The protein below binds the small molecule below.
Small molecule (SMILES): CC(=O)N[C@@H]1[C@@H](O)[C@@H](O)[C@@H](CO)O[C@H]1O

Sequence of chain 1.B:
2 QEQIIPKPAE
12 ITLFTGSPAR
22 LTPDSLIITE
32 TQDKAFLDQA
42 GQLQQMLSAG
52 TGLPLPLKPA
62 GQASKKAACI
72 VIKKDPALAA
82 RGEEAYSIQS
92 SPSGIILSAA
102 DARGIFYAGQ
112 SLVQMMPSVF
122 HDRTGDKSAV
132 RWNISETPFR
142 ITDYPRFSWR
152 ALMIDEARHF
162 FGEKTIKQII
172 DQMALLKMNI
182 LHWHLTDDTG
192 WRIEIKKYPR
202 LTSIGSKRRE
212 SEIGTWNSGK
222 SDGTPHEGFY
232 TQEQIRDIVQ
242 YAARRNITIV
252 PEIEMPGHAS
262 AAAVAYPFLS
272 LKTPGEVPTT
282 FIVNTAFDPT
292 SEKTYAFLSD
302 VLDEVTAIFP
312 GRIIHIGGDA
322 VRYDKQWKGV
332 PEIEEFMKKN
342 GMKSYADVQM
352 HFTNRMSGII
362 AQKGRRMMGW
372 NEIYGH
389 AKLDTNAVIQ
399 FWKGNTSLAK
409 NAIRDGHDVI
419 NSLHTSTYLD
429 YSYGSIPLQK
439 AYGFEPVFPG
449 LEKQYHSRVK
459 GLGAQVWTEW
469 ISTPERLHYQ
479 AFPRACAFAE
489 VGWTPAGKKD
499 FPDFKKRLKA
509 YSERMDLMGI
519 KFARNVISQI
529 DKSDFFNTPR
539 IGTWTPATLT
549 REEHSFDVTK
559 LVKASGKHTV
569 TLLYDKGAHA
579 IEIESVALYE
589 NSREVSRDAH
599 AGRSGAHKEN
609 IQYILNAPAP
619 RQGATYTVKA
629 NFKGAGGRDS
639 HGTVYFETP

Binding-site contacts:
Ligand atom C6 contacts residue GLU467 of chain 1.B at 4.1 Å.
Ligand atom C5 contacts residue TRP465 of chain 1.B at 3.8 Å (hydrophobic).
Ligand atom C4 contacts residue TRP465 of chain 1.B at 3.6 Å (hydrophobic).
Ligand atom C8 contacts residue TRP400 of chain 1.B at 4.2 Å (hydrophobic).
Ligand atom C3 contacts residue ARG159 of chain 1.B at 4.0 Å.
Ligand atom C3 contacts residue TRP465 of chain 1.B at 3.7 Å (hydrophobic).
Ligand atom O4 contacts residue GLU467 of chain 1.B at 2.6 Å (salt-bridge).
Ligand atom C4 contacts residue GLU467 of chain 1.B at 3.5 Å.
Ligand atom O6 contacts residue TYR426 of chain 1.B at 4.2 Å.
Ligand atom C1 contacts residue TYR426 of chain 1.B at 4.4 Å (hydrophobic).
Ligand atom C6 contacts residue TRP217 of chain 1.B at 3.9 Å (hydrophobic).
Ligand atom C5 contacts residue GLU467 of chain 1.B at 4.4 Å.
Ligand atom C5 contacts residue TYR426 of chain 1.B at 4.3 Å (hydrophobic).
Ligand atom C6 contacts residue TRP465 of chain 1.B at 3.9 Å (hydrophobic).
Ligand atom N2 contacts residue HIS259 of chain 1.B at 4.5 Å.
Ligand atom C6 contacts residue ASP428 of chain 1.B at 3.2 Å.
Ligand atom O6 contacts residue TYR429 of chain 1.B at 3.8 Å.
Ligand atom C5 contacts residue ASP428 of chain 1.B at 4.5 Å.
Ligand atom C8 contacts residue TYR426 of chain 1.B at 4.0 Å (hydrophobic).
Ligand atom C7 contacts residue ASP320 of chain 1.B at 4.3 Å.
Ligand atom O3 contacts residue ARG159 of chain 1.B at 3.0 Å (salt-bridge).
Ligand atom C8 contacts residue TRP371 of chain 1.B at 3.8 Å (hydrophobic).
Ligand atom O3 contacts residue HIS259 of chain 1.B at 3.9 Å.
Ligand atom O6 contacts residue TRP465 of chain 1.B at 4.1 Å.
Ligand atom N2 contacts residue ASP320 of chain 1.B at 3.8 Å.
Ligand atom O6 contacts residue ASP428 of chain 1.B at 2.7 Å (salt-bridge).
Ligand atom O6 contacts residue TRP217 of chain 1.B at 4.0 Å.
Ligand atom C7 contacts residue TYR426 of chain 1.B at 3.6 Å (hydrophobic).
Ligand atom O4 contacts residue ARG159 of chain 1.B at 3.3 Å (salt-bridge).
Ligand atom O3 contacts residue TRP465 of chain 1.B at 3.6 Å.
Ligand atom C8 contacts residue ASP320 of chain 1.B at 3.6 Å.
Ligand atom O7 contacts residue TRP465 of chain 1.B at 3.3 Å.
Ligand atom O3 contacts residue ASP188 of chain 1.B at 4.3 Å.
Ligand atom O4 contacts residue TRP217 of chain 1.B at 4.5 Å.
Ligand atom C4 contacts residue ARG159 of chain 1.B at 3.9 Å.
Ligand atom O7 contacts residue TYR426 of chain 1.B at 2.7 Å (h-bond).
Ligand atom C7 contacts residue TRP465 of chain 1.B at 4.0 Å (hydrophobic).